Sequence of chain 1.B:
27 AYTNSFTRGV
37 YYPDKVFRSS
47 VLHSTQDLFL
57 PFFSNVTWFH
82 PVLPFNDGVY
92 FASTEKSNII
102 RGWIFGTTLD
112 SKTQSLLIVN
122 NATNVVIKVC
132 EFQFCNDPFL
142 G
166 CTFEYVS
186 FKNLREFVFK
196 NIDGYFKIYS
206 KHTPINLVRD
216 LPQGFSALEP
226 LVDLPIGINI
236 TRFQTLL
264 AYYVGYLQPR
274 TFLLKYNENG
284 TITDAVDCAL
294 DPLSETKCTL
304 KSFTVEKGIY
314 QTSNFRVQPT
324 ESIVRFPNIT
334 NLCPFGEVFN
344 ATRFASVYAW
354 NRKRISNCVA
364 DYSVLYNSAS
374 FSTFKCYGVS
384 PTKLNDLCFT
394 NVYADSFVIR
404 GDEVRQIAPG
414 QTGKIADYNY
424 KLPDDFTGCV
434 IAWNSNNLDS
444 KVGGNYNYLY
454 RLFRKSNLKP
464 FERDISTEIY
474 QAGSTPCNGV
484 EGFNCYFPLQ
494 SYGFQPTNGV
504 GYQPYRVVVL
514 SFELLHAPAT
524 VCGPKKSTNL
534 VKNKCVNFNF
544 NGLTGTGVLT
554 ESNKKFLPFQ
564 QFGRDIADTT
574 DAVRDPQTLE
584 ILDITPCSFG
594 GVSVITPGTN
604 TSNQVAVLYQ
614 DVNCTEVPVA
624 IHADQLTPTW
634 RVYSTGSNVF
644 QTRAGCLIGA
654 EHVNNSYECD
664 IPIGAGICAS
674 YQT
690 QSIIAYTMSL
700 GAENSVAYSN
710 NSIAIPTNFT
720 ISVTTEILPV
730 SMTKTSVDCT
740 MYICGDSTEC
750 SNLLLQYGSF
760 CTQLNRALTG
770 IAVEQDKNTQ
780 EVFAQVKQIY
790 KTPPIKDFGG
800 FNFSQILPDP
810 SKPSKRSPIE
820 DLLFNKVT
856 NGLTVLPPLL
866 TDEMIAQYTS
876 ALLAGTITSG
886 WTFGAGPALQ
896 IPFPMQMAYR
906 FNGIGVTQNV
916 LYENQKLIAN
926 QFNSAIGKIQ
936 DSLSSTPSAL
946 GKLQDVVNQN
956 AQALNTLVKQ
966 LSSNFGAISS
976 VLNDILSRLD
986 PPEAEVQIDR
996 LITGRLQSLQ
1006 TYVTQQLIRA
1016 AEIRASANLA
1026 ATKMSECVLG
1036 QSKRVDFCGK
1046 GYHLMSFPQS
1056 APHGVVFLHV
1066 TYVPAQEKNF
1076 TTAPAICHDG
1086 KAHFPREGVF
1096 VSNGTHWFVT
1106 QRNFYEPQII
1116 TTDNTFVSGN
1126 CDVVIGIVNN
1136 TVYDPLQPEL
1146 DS

Binding-site contacts:
Ligand atom C5 contacts residue ASN61 of chain 1.B at 3.7 Å.
Ligand atom O7 contacts residue ASN61 of chain 1.B at 3.7 Å.
Ligand atom C8 contacts residue PRO631 of chain 1.B at 4.2 Å (hydrophobic).
Ligand atom C2 contacts residue ASN61 of chain 1.B at 2.4 Å.
Ligand atom O5 contacts residue ASN61 of chain 1.B at 2.4 Å (h-bond).
Ligand atom C8 contacts residue PHE59 of chain 1.B at 3.6 Å (hydrophobic).
Ligand atom C1 contacts residue ASN61 of chain 1.B at 1.4 Å.
Ligand atom C7 contacts residue ASN61 of chain 1.B at 3.5 Å.
Ligand atom O7 contacts residue PHE59 of chain 1.B at 4.5 Å.
Ligand atom C4 contacts residue ASN61 of chain 1.B at 4.2 Å.
Ligand atom C7 contacts residue PHE59 of chain 1.B at 4.4 Å (hydrophobic).
Ligand atom C3 contacts residue ASN61 of chain 1.B at 3.8 Å.
Ligand atom O6 contacts residue TYR28 of chain 1.B at 4.2 Å.
Ligand atom N2 contacts residue ASN61 of chain 1.B at 2.9 Å (h-bond).

A protein and the small-molecule ligand that binds it are described below.
Small molecule (SMILES): CC(=O)N[C@@H]1[C@@H](O)[C@H](O)[C@@H](CO)O[C@H]1O